A small-molecule ligand and the protein it binds are described below.
Small molecule (SMILES): c1cnc2c(c1)ccc1cccnc12

Sequence of chain 1.A:
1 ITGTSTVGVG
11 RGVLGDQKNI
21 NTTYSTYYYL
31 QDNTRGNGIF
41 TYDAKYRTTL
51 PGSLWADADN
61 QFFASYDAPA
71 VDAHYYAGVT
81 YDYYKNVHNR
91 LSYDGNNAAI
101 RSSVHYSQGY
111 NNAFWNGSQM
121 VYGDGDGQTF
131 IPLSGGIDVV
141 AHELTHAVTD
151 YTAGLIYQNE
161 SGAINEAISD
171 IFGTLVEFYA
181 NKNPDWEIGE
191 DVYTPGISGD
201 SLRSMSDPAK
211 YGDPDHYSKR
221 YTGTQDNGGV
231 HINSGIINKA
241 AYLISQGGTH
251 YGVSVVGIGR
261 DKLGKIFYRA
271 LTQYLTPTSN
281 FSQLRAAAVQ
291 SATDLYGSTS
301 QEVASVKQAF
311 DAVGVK

Binding-site contacts:
Ligand atom N1 contacts residue SER107 of chain 1.A at 3.5 Å (h-bond).
Ligand atom C7 contacts residue TYR110 of chain 1.A at 3.8 Å (hydrophobic).
Ligand atom N10 contacts residue SER107 of chain 1.A at 2.8 Å (h-bond).
Ligand atom C9 contacts residue SER107 of chain 1.A at 3.4 Å.
Ligand atom C3 contacts residue TYR106 of chain 1.A at 3.4 Å (hydrophobic).
Ligand atom C2 contacts residue TYR106 of chain 1.A at 3.2 Å (hydrophobic).
Ligand atom C9 contacts residue TYR110 of chain 1.A at 3.8 Å (hydrophobic).
Ligand atom C8 contacts residue TYR110 of chain 1.A at 4.0 Å (hydrophobic).
Ligand atom C1A contacts residue SER107 of chain 1.A at 4.3 Å.
Ligand atom N1 contacts residue TYR106 of chain 1.A at 4.0 Å.
Ligand atom N10 contacts residue TYR110 of chain 1.A at 3.5 Å.
Ligand atom C8 contacts residue GLY109 of chain 1.A at 4.3 Å.
Ligand atom C10 contacts residue SER107 of chain 1.A at 4.0 Å.
Ligand atom C4A contacts residue TYR110 of chain 1.A at 3.4 Å (hydrophobic).
Ligand atom C5 contacts residue TYR110 of chain 1.A at 3.4 Å (hydrophobic).
Ligand atom N10 contacts residue GLN108 of chain 1.A at 4.3 Å.
Ligand atom N1 contacts residue TYR110 of chain 1.A at 4.1 Å.
Ligand atom C10 contacts residue TYR110 of chain 1.A at 3.1 Å (hydrophobic).
Ligand atom C1A contacts residue TYR110 of chain 1.A at 3.4 Å (hydrophobic).
Ligand atom C6A contacts residue TYR110 of chain 1.A at 3.3 Å (hydrophobic).
Ligand atom C6 contacts residue TYR110 of chain 1.A at 3.5 Å (hydrophobic).
Ligand atom N1 contacts residue THR48 of chain 1.A at 4.1 Å.
Ligand atom C8 contacts residue GLN108 of chain 1.A at 3.8 Å.
Ligand atom C9 contacts residue GLN108 of chain 1.A at 3.3 Å.
Ligand atom C2 contacts residue THR48 of chain 1.A at 3.8 Å.
Ligand atom C4 contacts residue TYR110 of chain 1.A at 4.1 Å (hydrophobic).